This small molecule binds to this protein.
Small molecule (SMILES): CC(=O)N[C@H]1[C@H](O[C@H]2[C@H](O)[C@@H](NC(C)=O)CO[C@@H]2CO)O[C@H](CO)[C@@H](O[C@@H]2O[C@H](CO[C@H]3O[C@H](CO)[C@@H](O)[C@H](O)[C@@H]3O[C@H]3O[C@H](CO)[C@@H](O)[C@H](O)[C@@H]3O)[C@@H](O)[C@H](O[C@H]3O[C@H](CO)[C@@H](O)[C@H](O)[C@@H]3O[C@H]3O[C@H](CO)[C@@H](O)[C@H](O)[C@@H]3O)[C@@H]2O)[C@@H]1O

Sequence of chain 1.A:
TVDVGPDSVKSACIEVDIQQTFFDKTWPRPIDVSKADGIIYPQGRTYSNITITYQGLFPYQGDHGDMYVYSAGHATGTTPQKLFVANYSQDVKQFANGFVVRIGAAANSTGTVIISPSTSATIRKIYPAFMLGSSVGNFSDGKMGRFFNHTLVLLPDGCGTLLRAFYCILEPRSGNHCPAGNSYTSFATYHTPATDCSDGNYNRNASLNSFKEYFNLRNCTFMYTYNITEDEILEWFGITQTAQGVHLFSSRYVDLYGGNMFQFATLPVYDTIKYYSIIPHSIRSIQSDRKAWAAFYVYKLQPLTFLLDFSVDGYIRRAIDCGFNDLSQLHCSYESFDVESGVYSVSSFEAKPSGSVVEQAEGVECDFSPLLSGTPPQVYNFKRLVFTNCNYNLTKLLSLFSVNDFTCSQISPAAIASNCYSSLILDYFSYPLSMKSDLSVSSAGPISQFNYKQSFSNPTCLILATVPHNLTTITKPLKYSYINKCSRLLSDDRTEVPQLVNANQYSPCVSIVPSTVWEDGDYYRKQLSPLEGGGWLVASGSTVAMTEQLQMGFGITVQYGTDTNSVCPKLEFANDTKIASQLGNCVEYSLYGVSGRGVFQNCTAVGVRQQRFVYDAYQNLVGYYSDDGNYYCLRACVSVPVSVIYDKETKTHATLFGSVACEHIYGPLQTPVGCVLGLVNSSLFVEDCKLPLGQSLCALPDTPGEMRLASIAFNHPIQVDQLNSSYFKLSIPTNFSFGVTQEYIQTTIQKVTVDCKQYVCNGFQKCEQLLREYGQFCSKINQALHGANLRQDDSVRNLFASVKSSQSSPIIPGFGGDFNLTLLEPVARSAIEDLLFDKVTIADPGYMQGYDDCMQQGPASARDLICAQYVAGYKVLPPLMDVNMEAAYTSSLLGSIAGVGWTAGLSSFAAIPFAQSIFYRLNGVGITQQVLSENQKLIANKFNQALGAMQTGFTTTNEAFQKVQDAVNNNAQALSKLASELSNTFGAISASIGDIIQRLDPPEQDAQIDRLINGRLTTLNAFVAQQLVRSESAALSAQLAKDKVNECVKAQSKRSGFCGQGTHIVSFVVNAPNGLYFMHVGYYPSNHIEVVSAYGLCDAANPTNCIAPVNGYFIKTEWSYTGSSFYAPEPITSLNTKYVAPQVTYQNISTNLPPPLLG

Sequence of chain 1.C:
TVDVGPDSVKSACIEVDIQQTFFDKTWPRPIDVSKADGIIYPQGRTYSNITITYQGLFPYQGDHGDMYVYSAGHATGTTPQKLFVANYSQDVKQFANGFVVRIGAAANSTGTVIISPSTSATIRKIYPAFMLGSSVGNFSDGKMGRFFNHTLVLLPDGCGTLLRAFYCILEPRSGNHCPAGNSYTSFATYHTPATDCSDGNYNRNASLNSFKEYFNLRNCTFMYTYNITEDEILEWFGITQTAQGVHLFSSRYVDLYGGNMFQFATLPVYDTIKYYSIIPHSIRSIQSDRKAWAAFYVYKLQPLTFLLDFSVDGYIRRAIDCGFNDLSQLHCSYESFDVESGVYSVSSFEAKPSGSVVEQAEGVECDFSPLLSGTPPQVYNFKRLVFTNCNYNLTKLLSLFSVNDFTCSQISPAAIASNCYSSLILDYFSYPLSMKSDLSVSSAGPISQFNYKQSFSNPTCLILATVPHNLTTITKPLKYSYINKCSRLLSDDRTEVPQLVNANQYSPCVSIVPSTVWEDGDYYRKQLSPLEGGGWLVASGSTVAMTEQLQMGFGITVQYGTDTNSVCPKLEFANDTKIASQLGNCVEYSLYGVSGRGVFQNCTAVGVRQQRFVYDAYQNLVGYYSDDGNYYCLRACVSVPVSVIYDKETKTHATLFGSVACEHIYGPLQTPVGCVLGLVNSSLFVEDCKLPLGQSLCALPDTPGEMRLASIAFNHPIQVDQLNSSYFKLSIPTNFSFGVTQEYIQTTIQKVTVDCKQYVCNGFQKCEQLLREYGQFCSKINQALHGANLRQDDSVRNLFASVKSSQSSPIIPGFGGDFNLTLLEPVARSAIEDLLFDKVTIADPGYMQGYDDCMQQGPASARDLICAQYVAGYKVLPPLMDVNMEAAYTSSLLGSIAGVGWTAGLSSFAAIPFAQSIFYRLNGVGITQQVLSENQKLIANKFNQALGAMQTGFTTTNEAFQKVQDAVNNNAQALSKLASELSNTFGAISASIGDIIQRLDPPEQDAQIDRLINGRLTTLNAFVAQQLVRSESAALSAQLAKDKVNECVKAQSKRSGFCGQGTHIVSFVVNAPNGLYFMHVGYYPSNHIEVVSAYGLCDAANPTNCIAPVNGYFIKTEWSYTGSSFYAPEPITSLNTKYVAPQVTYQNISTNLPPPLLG

Binding-site contacts:
Ligand atom C7 contacts residue LYS601 of chain 1.A at 4.0 Å.
Ligand atom C6 contacts residue ARG556 of chain 1.C at 4.1 Å.
Ligand atom O4 contacts residue ASP524 of chain 1.C at 2.9 Å (salt-bridge).
Ligand atom O6 contacts residue LYS427 of chain 1.A at 3.4 Å.
Ligand atom C5 contacts residue TYR554 of chain 1.C at 4.1 Å (hydrophobic).
Ligand atom C6 contacts residue LEU520 of chain 1.C at 4.0 Å (hydrophobic).
Ligand atom O4 contacts residue LEU520 of chain 1.C at 3.6 Å.
Ligand atom C3 contacts residue ASN424 of chain 1.A at 3.8 Å.
Ligand atom C5 contacts residue LYS427 of chain 1.A at 4.2 Å.
Ligand atom O5 contacts residue ASN424 of chain 1.A at 2.4 Å (h-bond).
Ligand atom C5 contacts residue THR426 of chain 1.A at 3.9 Å.
Ligand atom C1 contacts residue ASN424 of chain 1.A at 1.4 Å.
Ligand atom O5 contacts residue THR426 of chain 1.A at 4.1 Å.
Ligand atom O7 contacts residue LYS516 of chain 1.C at 3.1 Å (salt-bridge).
Ligand atom C6 contacts residue THR426 of chain 1.A at 4.0 Å.
Ligand atom C8 contacts residue SER430 of chain 1.A at 4.0 Å.
Ligand atom O5 contacts residue LYS427 of chain 1.A at 3.6 Å (salt-bridge).
Ligand atom C2 contacts residue ASN424 of chain 1.A at 2.4 Å.
Ligand atom C3 contacts residue ASP524 of chain 1.C at 3.2 Å.
Ligand atom O7 contacts residue LYS601 of chain 1.A at 3.5 Å.
Ligand atom C4 contacts residue ASN424 of chain 1.A at 4.2 Å.
Ligand atom O7 contacts residue ASN424 of chain 1.A at 3.8 Å.
Ligand atom C6 contacts residue TRP567 of chain 1.C at 4.0 Å (hydrophobic).
Ligand atom C8 contacts residue THR426 of chain 1.A at 4.1 Å.
Ligand atom O6 contacts residue LEU520 of chain 1.C at 4.2 Å.
Ligand atom C6 contacts residue LYS427 of chain 1.A at 4.0 Å.
Ligand atom C4 contacts residue ASP524 of chain 1.C at 4.0 Å.
Ligand atom C6 contacts residue TYR554 of chain 1.C at 4.0 Å (hydrophobic).
Ligand atom O3 contacts residue ASP524 of chain 1.C at 3.0 Å (salt-bridge).
Ligand atom C7 contacts residue ASN424 of chain 1.A at 3.5 Å.
Ligand atom O4 contacts residue TRP567 of chain 1.C at 3.4 Å.
Ligand atom O6 contacts residue ARG556 of chain 1.C at 3.4 Å (salt-bridge).
Ligand atom O4 contacts residue ARG556 of chain 1.C at 3.1 Å (salt-bridge).
Ligand atom C7 contacts residue LYS516 of chain 1.C at 4.3 Å.
Ligand atom C5 contacts residue ASN424 of chain 1.A at 3.7 Å.
Ligand atom C4 contacts residue TRP567 of chain 1.C at 3.7 Å (hydrophobic).
Ligand atom O4 contacts residue TYR554 of chain 1.C at 4.2 Å.
Ligand atom C8 contacts residue LYS601 of chain 1.A at 3.3 Å.
Ligand atom O7 contacts residue THR426 of chain 1.A at 4.1 Å.
Ligand atom N2 contacts residue ASN424 of chain 1.A at 2.8 Å (h-bond).